Sequence of chain 5.G:
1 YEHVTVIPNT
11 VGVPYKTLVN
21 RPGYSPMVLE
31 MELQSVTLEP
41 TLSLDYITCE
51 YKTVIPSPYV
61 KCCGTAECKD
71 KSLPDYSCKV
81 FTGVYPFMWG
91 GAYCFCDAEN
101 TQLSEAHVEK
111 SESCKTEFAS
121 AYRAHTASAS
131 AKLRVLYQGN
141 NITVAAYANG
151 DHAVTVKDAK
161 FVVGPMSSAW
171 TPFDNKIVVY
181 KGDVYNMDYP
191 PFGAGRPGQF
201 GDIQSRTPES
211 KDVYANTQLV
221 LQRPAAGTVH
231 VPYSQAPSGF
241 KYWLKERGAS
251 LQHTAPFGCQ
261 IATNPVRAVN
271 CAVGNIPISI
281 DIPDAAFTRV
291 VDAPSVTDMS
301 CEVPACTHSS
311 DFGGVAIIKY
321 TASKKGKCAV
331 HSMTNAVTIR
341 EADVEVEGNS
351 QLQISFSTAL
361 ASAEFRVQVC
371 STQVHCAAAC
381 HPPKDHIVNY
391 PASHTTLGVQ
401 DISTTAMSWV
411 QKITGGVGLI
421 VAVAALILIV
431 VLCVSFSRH

The small molecule below binds the protein below.
Small molecule (SMILES): CC(=O)N[C@@H]1[C@@H](O)[C@H](O)[C@@H](CO)O[C@H]1O

Sequence of chain 5.H:
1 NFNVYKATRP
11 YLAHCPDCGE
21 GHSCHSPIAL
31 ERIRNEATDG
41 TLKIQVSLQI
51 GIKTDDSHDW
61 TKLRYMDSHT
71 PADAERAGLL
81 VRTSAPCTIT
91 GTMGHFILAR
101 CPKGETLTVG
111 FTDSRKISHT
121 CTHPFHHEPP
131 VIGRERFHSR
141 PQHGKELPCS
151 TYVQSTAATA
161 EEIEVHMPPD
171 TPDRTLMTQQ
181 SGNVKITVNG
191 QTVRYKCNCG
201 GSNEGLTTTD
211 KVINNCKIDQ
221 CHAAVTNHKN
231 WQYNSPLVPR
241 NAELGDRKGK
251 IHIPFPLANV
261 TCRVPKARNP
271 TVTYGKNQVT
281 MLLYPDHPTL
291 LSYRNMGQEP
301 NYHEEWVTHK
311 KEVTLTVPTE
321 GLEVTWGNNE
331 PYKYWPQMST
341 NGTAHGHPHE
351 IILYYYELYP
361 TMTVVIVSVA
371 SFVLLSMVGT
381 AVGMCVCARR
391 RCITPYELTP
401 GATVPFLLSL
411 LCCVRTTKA

Binding-site contacts:
Ligand atom C2 contacts residue ASN259 of chain 5.H at 2.4 Å.
Ligand atom C3 contacts residue ASN259 of chain 5.H at 3.8 Å.
Ligand atom O7 contacts residue LYS181 of chain 5.G at 4.2 Å.
Ligand atom C4 contacts residue ASN259 of chain 5.H at 4.2 Å.
Ligand atom O7 contacts residue ASN259 of chain 5.H at 2.9 Å (h-bond).
Ligand atom C5 contacts residue ASN259 of chain 5.H at 3.6 Å.
Ligand atom C6 contacts residue LYS115 of chain 5.G at 4.1 Å.
Ligand atom O6 contacts residue THR116 of chain 5.G at 3.3 Å.
Ligand atom C5 contacts residue THR116 of chain 5.G at 4.5 Å.
Ligand atom O5 contacts residue ASN259 of chain 5.H at 2.3 Å (h-bond).
Ligand atom N2 contacts residue ASN259 of chain 5.H at 2.9 Å (h-bond).
Ligand atom C7 contacts residue ASN259 of chain 5.H at 3.1 Å.
Ligand atom C1 contacts residue ASN259 of chain 5.H at 1.4 Å.
Ligand atom O5 contacts residue THR116 of chain 5.G at 3.9 Å.
Ligand atom C6 contacts residue THR116 of chain 5.G at 3.8 Å.
Ligand atom O6 contacts residue LYS115 of chain 5.G at 4.2 Å.
Ligand atom C8 contacts residue ASN259 of chain 5.H at 4.4 Å.